The small molecule below binds the protein below.
Small molecule (SMILES): CC(=O)N[C@H]1[C@H](O[C@H]2[C@H](O)[C@@H](NC(C)=O)CO[C@@H]2CO)O[C@H](CO)[C@@H](O)[C@@H]1O

Binding-site contacts:
Ligand atom C8 contacts residue HIS1085 of chain 1.B at 4.2 Å.
Ligand atom C7 contacts residue HIS1085 of chain 1.B at 4.5 Å.
Ligand atom O5 contacts residue ASN1082 of chain 1.B at 2.4 Å (h-bond).
Ligand atom C3 contacts residue THR1084 of chain 1.B at 4.3 Å.
Ligand atom C1 contacts residue ASN1082 of chain 1.B at 1.4 Å.
Ligand atom O7 contacts residue ASN1082 of chain 1.B at 3.7 Å.
Ligand atom C8 contacts residue ASN1082 of chain 1.B at 3.9 Å.
Ligand atom C1 contacts residue THR1084 of chain 1.B at 4.4 Å.
Ligand atom C3 contacts residue ASN1082 of chain 1.B at 3.8 Å.
Ligand atom C7 contacts residue ASN1082 of chain 1.B at 3.5 Å.
Ligand atom C5 contacts residue HIS1085 of chain 1.B at 3.7 Å.
Ligand atom C3 contacts residue HIS1085 of chain 1.B at 4.2 Å.
Ligand atom N2 contacts residue THR1084 of chain 1.B at 3.3 Å (h-bond).
Ligand atom N2 contacts residue ASN1082 of chain 1.B at 2.9 Å (h-bond).
Ligand atom C2 contacts residue ASN1082 of chain 1.B at 2.5 Å.
Ligand atom C8 contacts residue THR1084 of chain 1.B at 3.9 Å.
Ligand atom C7 contacts residue THR1084 of chain 1.B at 4.1 Å.
Ligand atom C6 contacts residue PHE1087 of chain 1.B at 3.6 Å (hydrophobic).
Ligand atom C2 contacts residue THR1084 of chain 1.B at 4.2 Å.
Ligand atom C4 contacts residue HIS1085 of chain 1.B at 4.1 Å.
Ligand atom N2 contacts residue HIS1085 of chain 1.B at 4.1 Å.
Ligand atom O4 contacts residue HIS1085 of chain 1.B at 3.6 Å.
Ligand atom C6 contacts residue ASN1082 of chain 1.B at 4.1 Å.
Ligand atom C4 contacts residue ASN1082 of chain 1.B at 4.2 Å.
Ligand atom C5 contacts residue ASN1082 of chain 1.B at 3.6 Å.
Ligand atom C5 contacts residue PHE1087 of chain 1.B at 4.4 Å (hydrophobic).
Ligand atom O5 contacts residue PHE1087 of chain 1.B at 4.3 Å.

Sequence of chain 1.B:
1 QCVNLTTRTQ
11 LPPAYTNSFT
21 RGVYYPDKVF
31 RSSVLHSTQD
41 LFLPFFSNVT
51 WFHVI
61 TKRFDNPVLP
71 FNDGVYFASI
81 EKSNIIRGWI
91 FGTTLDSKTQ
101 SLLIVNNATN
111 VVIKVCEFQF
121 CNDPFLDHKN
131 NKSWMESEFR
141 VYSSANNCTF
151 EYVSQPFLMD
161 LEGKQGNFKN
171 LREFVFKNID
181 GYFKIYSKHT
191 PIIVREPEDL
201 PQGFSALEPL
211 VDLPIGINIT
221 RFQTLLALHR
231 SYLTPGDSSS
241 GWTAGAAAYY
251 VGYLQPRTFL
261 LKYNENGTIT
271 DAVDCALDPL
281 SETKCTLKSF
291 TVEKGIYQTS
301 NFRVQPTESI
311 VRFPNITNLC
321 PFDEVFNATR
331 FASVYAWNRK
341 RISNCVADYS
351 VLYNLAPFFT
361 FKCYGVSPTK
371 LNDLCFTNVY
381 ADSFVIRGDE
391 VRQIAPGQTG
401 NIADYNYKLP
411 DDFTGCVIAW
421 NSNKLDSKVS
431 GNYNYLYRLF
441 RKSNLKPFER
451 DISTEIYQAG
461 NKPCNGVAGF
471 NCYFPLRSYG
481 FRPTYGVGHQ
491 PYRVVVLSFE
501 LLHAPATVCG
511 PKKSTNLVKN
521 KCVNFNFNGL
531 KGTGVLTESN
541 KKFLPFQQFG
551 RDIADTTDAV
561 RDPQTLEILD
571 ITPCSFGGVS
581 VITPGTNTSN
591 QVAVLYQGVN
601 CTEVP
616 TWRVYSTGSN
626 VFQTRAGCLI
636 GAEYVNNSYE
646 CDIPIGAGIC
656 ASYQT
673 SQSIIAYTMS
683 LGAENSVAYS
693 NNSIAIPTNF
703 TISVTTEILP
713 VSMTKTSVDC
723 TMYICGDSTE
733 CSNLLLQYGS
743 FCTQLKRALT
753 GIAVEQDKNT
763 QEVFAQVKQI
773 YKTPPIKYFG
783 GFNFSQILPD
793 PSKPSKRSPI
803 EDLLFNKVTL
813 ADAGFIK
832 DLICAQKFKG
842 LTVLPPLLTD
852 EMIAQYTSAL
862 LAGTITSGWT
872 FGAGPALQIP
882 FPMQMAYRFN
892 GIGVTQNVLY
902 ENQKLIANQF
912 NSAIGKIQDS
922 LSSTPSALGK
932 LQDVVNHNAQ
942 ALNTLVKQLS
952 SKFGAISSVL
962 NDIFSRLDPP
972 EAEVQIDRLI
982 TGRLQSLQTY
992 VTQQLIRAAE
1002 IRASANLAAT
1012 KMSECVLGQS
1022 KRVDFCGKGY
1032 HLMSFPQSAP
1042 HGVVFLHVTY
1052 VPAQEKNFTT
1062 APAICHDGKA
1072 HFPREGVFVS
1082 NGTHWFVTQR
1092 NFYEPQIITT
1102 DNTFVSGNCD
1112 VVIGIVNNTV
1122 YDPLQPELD